Binding-site contacts:
Ligand atom C15 contacts residue VAL95 of chain 1.P at 3.5 Å (hydrophobic).
Ligand atom C5 contacts residue LYS143 of chain 1.P at 3.6 Å.
Ligand atom C16 contacts residue TYR105 of chain 1.P at 4.0 Å (hydrophobic).
Ligand atom C14 contacts residue VAL95 of chain 1.P at 3.6 Å (hydrophobic).
Ligand atom C8 contacts residue ALA144 of chain 1.P at 4.0 Å (hydrophobic).
Ligand atom O1 contacts residue GLY140 of chain 1.P at 3.5 Å (h-bond).
Ligand atom C6 contacts residue GLN39 of chain 1.P at 2.9 Å.
Ligand atom C2 contacts residue PHE63 of chain 1.P at 4.1 Å (hydrophobic).
Ligand atom C16 contacts residue VAL95 of chain 1.P at 3.5 Å (hydrophobic).
Ligand atom C8 contacts residue GLN39 of chain 1.P at 4.0 Å.
Ligand atom C13 contacts residue GLY140 of chain 1.P at 3.6 Å.
Ligand atom O2 contacts residue PHE147 of chain 1.P at 4.0 Å.
Ligand atom C4 contacts residue PHE63 of chain 1.P at 4.1 Å (hydrophobic).
Ligand atom C7 contacts residue LEU35 of chain 1.P at 4.0 Å (hydrophobic).
Ligand atom C8 contacts residue LYS143 of chain 1.P at 3.6 Å.
Ligand atom O2 contacts residue LEU35 of chain 1.P at 3.8 Å.
Ligand atom C9 contacts residue LYS143 of chain 1.P at 3.7 Å.
Ligand atom S contacts residue ALA144 of chain 1.P at 4.1 Å.
Ligand atom C12 contacts residue VAL95 of chain 1.P at 3.7 Å (hydrophobic).
Ligand atom C5 contacts residue PHE43 of chain 1.P at 3.7 Å (hydrophobic).
Ligand atom C6 contacts residue LYS143 of chain 1.P at 3.8 Å.
Ligand atom C11 contacts residue VAL95 of chain 1.P at 3.6 Å (hydrophobic).
Ligand atom C4 contacts residue PHE43 of chain 1.P at 4.0 Å (hydrophobic).
Ligand atom C7 contacts residue LYS143 of chain 1.P at 3.6 Å.
Ligand atom C7 contacts residue PHE43 of chain 1.P at 3.8 Å (hydrophobic).
Ligand atom C6 contacts residue PHE43 of chain 1.P at 3.5 Å (hydrophobic).
Ligand atom C7 contacts residue GLN39 of chain 1.P at 2.8 Å.
Ligand atom O1 contacts residue LYS143 of chain 1.P at 3.9 Å.
Ligand atom N contacts residue MET72 of chain 1.P at 4.1 Å.
Ligand atom C4 contacts residue LYS143 of chain 1.P at 3.8 Å.
Ligand atom C14 contacts residue GLY140 of chain 1.P at 3.5 Å.
Ligand atom C13 contacts residue VAL95 of chain 1.P at 3.7 Å (hydrophobic).
Ligand atom C10 contacts residue LYS143 of chain 1.P at 3.5 Å.
Ligand atom O2 contacts residue ARG31 of chain 1.P at 3.1 Å (salt-bridge).
Ligand atom C15 contacts residue GLY140 of chain 1.P at 3.9 Å.
Ligand atom O2 contacts residue ALA144 of chain 1.P at 3.8 Å.
Ligand atom C8 contacts residue LEU35 of chain 1.P at 3.7 Å (hydrophobic).
Ligand atom O1 contacts residue ALA144 of chain 1.P at 3.4 Å (h-bond).
Ligand atom C1 contacts residue MET72 of chain 1.P at 4.0 Å (hydrophobic).
Ligand atom C3 contacts residue PHE63 of chain 1.P at 3.7 Å (hydrophobic).

This protein binds this small molecule.
Small molecule (SMILES): O=S(=O)(O)c1cccc2cccc(Nc3ccccc3)c12

Sequence of chain 1.P:
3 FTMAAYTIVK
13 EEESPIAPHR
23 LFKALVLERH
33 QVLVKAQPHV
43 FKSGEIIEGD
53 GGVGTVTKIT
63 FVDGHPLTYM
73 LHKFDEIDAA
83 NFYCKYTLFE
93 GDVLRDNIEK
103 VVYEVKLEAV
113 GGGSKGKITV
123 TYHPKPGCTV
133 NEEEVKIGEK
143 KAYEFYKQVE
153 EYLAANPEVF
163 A